Binding-site contacts:
Ligand atom O2G contacts residue ARG240 of chain 1.B at 2.6 Å (salt-bridge).
Ligand atom N6 contacts residue ARG260 of chain 1.A at 3.3 Å.
Ligand atom N3 contacts residue ASN7 of chain 1.D at 3.2 Å (h-bond).
Ligand atom O2A contacts residue HIS264 of chain 1.A at 2.6 Å (h-bond).
Ligand atom O1A contacts residue LYS242 of chain 1.B at 2.3 Å (salt-bridge).
Ligand atom PB contacts residue LYS265 of chain 1.A at 3.5 Å.
Ligand atom N1 contacts residue ARG221 of chain 1.B at 3.5 Å.
Ligand atom O3' contacts residue ASN7 of chain 1.D at 2.9 Å (h-bond).
Ligand atom C3' contacts residue VAL44 of chain 1.A at 3.2 Å (hydrophobic).
Ligand atom O4' contacts residue ARG221 of chain 1.B at 3.0 Å (salt-bridge).
Ligand atom C1' contacts residue PHE45 of chain 1.A at 3.5 Å (hydrophobic).
Ligand atom N3 contacts residue ARG221 of chain 1.B at 3.4 Å (salt-bridge).
Ligand atom C4 contacts residue ARG221 of chain 1.B at 3.1 Å.
Ligand atom PA contacts residue LYS242 of chain 1.B at 3.3 Å.
Ligand atom C5' contacts residue DGT1 of chain 1.Q at 3.3 Å.
Ligand atom O3G contacts residue LYS411 of chain 1.B at 3.1 Å (salt-bridge).
Ligand atom PG contacts residue MG1 of chain 1.P at 3.4 Å.
Ligand atom C2' contacts residue PHE45 of chain 1.A at 3.3 Å (hydrophobic).
Ligand atom O3B contacts residue LYS265 of chain 1.A at 3.2 Å (salt-bridge).
Ligand atom O3G contacts residue MG1 of chain 1.P at 2.0 Å.
Ligand atom O1A contacts residue ARG221 of chain 1.B at 3.0 Å (salt-bridge).
Ligand atom O2B contacts residue LYS265 of chain 1.A at 2.5 Å (salt-bridge).
Ligand atom O3B contacts residue LYS242 of chain 1.B at 3.4 Å.
Ligand atom PB contacts residue MG1 of chain 1.P at 3.4 Å.
Ligand atom C5' contacts residue VAL5 of chain 1.D at 3.3 Å (hydrophobic).
Ligand atom O2A contacts residue LYS242 of chain 1.B at 3.4 Å (salt-bridge).
Ligand atom N7 contacts residue ARG221 of chain 1.B at 3.5 Å (salt-bridge).
Ligand atom O2B contacts residue HIS264 of chain 1.A at 3.2 Å.
Ligand atom N6 contacts residue ASN246 of chain 1.B at 3.2 Å (h-bond).
Ligand atom N9 contacts residue ARG221 of chain 1.B at 3.2 Å (salt-bridge).
Ligand atom PG contacts residue ARG240 of chain 1.B at 3.3 Å.
Ligand atom O3' contacts residue VAL44 of chain 1.A at 2.8 Å (h-bond).
Ligand atom O3G contacts residue DGT1 of chain 1.Q at 3.0 Å (h-bond).
Ligand atom O1B contacts residue MG1 of chain 1.P at 2.0 Å.
Ligand atom C4' contacts residue VAL5 of chain 1.D at 3.5 Å (hydrophobic).
Ligand atom O1B contacts residue DGT1 of chain 1.Q at 2.7 Å (h-bond).
Ligand atom O1G contacts residue ARG240 of chain 1.B at 2.8 Å (salt-bridge).
Ligand atom O3A contacts residue DGT1 of chain 1.Q at 2.8 Å (h-bond).
Ligand atom C5 contacts residue ARG221 of chain 1.B at 3.4 Å.
Ligand atom PB contacts residue DGT1 of chain 1.Q at 3.4 Å.

A protein and the small-molecule ligand that binds it are described below.
Small molecule (SMILES): Nc1ncnc2c1ncn2[C@H]1C[C@H](O)[C@@H](CO[P](=O)(O)O[P](=O)(O)OP(=O)(O)O)O1

Sequence of chain 1.D:
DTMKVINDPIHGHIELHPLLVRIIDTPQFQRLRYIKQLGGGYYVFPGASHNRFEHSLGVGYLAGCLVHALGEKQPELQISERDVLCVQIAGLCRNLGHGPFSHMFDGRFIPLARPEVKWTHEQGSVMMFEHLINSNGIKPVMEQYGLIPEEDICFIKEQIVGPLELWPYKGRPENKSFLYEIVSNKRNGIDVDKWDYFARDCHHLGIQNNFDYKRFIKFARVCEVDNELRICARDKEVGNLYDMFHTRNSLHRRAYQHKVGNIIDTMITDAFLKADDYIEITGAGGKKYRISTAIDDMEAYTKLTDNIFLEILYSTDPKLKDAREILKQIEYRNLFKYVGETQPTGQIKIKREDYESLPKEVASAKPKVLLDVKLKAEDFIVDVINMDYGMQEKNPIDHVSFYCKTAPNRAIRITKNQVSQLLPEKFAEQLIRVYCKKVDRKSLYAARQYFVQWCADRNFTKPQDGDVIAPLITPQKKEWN

Sequence of chain 1.B:
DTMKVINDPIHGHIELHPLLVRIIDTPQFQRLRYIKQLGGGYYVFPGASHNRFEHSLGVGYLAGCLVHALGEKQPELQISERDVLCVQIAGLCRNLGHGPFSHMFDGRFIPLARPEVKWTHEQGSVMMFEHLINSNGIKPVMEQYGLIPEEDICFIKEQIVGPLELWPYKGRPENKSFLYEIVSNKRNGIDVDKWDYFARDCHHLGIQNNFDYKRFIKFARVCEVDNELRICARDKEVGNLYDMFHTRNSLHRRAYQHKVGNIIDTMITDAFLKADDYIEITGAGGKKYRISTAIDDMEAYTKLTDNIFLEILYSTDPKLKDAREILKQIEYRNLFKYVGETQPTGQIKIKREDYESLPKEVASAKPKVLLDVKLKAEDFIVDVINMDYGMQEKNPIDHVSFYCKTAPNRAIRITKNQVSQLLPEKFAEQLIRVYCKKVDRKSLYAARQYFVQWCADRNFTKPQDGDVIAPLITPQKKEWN

Sequence of chain 1.A:
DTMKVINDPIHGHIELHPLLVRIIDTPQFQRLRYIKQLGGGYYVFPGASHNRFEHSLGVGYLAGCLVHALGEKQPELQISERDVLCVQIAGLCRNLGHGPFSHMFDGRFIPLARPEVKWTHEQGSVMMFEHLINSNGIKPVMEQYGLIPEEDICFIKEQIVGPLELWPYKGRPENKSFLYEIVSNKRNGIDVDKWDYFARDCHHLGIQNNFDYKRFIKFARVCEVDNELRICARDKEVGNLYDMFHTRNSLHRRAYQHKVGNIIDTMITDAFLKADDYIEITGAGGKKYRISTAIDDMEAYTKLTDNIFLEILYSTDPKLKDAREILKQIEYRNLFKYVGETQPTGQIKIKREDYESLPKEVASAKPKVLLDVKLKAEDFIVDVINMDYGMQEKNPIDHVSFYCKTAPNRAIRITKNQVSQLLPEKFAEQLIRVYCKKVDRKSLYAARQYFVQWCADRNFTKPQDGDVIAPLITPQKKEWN